A small-molecule ligand and the protein it binds are described below.
Small molecule (SMILES): Nc1ncnc2c1c(I)cn2[C@@H]1O[C@H](CO)[C@@H](O)[C@H]1O

Sequence of chain 1.B:
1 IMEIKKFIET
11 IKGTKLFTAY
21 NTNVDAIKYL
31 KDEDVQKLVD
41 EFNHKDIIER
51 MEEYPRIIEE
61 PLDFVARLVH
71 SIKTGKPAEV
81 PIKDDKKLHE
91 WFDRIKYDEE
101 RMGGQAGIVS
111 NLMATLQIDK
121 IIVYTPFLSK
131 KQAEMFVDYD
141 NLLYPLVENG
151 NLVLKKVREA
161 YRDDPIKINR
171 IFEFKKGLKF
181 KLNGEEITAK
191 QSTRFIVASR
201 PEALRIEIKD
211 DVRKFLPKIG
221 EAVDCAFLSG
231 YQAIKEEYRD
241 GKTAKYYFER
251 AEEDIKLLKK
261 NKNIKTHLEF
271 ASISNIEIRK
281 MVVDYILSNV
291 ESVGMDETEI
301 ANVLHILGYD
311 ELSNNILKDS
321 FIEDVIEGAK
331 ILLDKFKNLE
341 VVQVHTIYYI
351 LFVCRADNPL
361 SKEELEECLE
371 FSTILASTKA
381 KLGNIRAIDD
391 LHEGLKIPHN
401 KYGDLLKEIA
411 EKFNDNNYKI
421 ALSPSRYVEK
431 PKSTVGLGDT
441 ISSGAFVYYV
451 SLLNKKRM

Binding-site contacts:
Ligand atom N3 contacts residue ALA380 of chain 1.B at 3.9 Å.
Ligand atom C5' contacts residue HIS345 of chain 1.B at 3.6 Å.
Ligand atom O5' contacts residue HIS345 of chain 1.B at 4.0 Å.
Ligand atom N6 contacts residue TYR427 of chain 1.B at 3.2 Å.
Ligand atom C7 contacts residue LEU437 of chain 1.B at 3.7 Å (hydrophobic).
Ligand atom O3' contacts residue TYR349 of chain 1.B at 3.5 Å (h-bond).
Ligand atom N1 contacts residue VAL428 of chain 1.B at 3.0 Å (h-bond).
Ligand atom N6 contacts residue VAL428 of chain 1.B at 2.8 Å (h-bond).
Ligand atom N3 contacts residue ARG426 of chain 1.B at 3.9 Å.
Ligand atom O2' contacts residue ALA376 of chain 1.B at 3.8 Å.
Ligand atom O4' contacts residue LEU437 of chain 1.B at 3.5 Å.
Ligand atom O2' contacts residue ILE441 of chain 1.B at 3.5 Å.
Ligand atom O2' contacts residue SER425 of chain 1.B at 3.5 Å.
Ligand atom C1' contacts residue ALA376 of chain 1.B at 3.9 Å (hydrophobic).
Ligand atom C2 contacts residue ARG426 of chain 1.B at 3.3 Å.
Ligand atom C2' contacts residue THR346 of chain 1.B at 3.8 Å.
Ligand atom C3' contacts residue THR346 of chain 1.B at 3.0 Å.
Ligand atom C6 contacts residue TYR427 of chain 1.B at 3.5 Å (hydrophobic).
Ligand atom C8 contacts residue LEU437 of chain 1.B at 3.5 Å (hydrophobic).
Ligand atom N1 contacts residue ALA380 of chain 1.B at 3.5 Å.
Ligand atom O3' contacts residue THR346 of chain 1.B at 2.6 Å (h-bond).
Ligand atom C5' contacts residue GLY438 of chain 1.B at 3.8 Å.
Ligand atom N1 contacts residue TYR427 of chain 1.B at 3.7 Å.
Ligand atom C2 contacts residue VAL428 of chain 1.B at 3.5 Å (hydrophobic).
Ligand atom C6 contacts residue ALA380 of chain 1.B at 3.9 Å (hydrophobic).
Ligand atom IAE contacts residue ILE347 of chain 1.B at 4.0 Å.
Ligand atom C5 contacts residue TYR427 of chain 1.B at 3.8 Å (hydrophobic).
Ligand atom C2 contacts residue ALA380 of chain 1.B at 3.5 Å (hydrophobic).
Ligand atom N9 contacts residue LEU437 of chain 1.B at 3.9 Å.
Ligand atom O4' contacts residue ALA376 of chain 1.B at 3.9 Å.
Ligand atom C5' contacts residue LEU437 of chain 1.B at 4.0 Å (hydrophobic).
Ligand atom C2 contacts residue TYR427 of chain 1.B at 3.6 Å (hydrophobic).
Ligand atom O3' contacts residue ILE441 of chain 1.B at 3.7 Å.
Ligand atom IAE contacts residue THR434 of chain 1.B at 3.8 Å.
Ligand atom C4' contacts residue ILE441 of chain 1.B at 4.0 Å (hydrophobic).
Ligand atom O3' contacts residue HIS345 of chain 1.B at 3.6 Å.
Ligand atom C2' contacts residue SER425 of chain 1.B at 3.9 Å.
Ligand atom IAE contacts residue SER192 of chain 1.B at 3.4 Å.
Ligand atom N6 contacts residue PRO431 of chain 1.B at 3.5 Å.
Ligand atom C6 contacts residue VAL428 of chain 1.B at 3.8 Å (hydrophobic).